Binding-site contacts:
Ligand atom CAS contacts residue PHE94 of chain 2.A at 3.5 Å (hydrophobic).
Ligand atom NAN contacts residue LEU90 of chain 2.A at 3.4 Å.
Ligand atom CAF contacts residue CYS213 of chain 2.A at 3.5 Å (hydrophobic).
Ligand atom CAJ contacts residue ILE49 of chain 2.A at 3.6 Å (hydrophobic).
Ligand atom CAS contacts residue ALA53 of chain 2.A at 3.6 Å (hydrophobic).
Ligand atom CAV contacts residue PHE94 of chain 2.A at 3.5 Å (hydrophobic).
Ligand atom CAU contacts residue PHE94 of chain 2.A at 3.5 Å (hydrophobic).
Ligand atom CAC contacts residue HIS216 of chain 2.A at 3.6 Å.
Ligand atom OBA contacts residue LEU107 of chain 2.A at 3.4 Å.
Ligand atom OAZ contacts residue ALA108 of chain 2.A at 3.8 Å.
Ligand atom NAL contacts residue PHE94 of chain 2.A at 3.8 Å.
Ligand atom CAB contacts residue ALA53 of chain 2.A at 3.8 Å (hydrophobic).
Ligand atom NAN contacts residue ALA53 of chain 2.A at 3.5 Å.
Ligand atom CAJ contacts residue PHE94 of chain 2.A at 3.8 Å (hydrophobic).
Ligand atom CAY contacts residue ARG97 of chain 2.A at 3.4 Å.
Ligand atom CAF contacts residue ILE49 of chain 2.A at 3.5 Å (hydrophobic).
Ligand atom CAI contacts residue ILE49 of chain 2.A at 3.8 Å (hydrophobic).
Ligand atom NAM contacts residue ASN87 of chain 2.A at 3.8 Å.
Ligand atom OAZ contacts residue GLN56 of chain 2.A at 3.3 Å.
Ligand atom CAG contacts residue CYS213 of chain 2.A at 3.7 Å (hydrophobic).
Ligand atom CAY contacts residue ALA108 of chain 2.A at 3.8 Å (hydrophobic).
Ligand atom CAW contacts residue PHE94 of chain 2.A at 3.4 Å (hydrophobic).
Ligand atom CAI contacts residue CYS213 of chain 2.A at 3.8 Å (hydrophobic).
Ligand atom CAX contacts residue PHE94 of chain 2.A at 3.4 Å (hydrophobic).
Ligand atom OAZ contacts residue PHE94 of chain 2.A at 3.7 Å.
Ligand atom OBA contacts residue ALA108 of chain 2.A at 2.8 Å (h-bond).
Ligand atom CAH contacts residue ILE126 of chain 2.A at 3.7 Å (hydrophobic).
Ligand atom CAU contacts residue ILE49 of chain 2.A at 3.7 Å (hydrophobic).
Ligand atom CAR contacts residue PHE94 of chain 2.A at 3.4 Å (hydrophobic).
Ligand atom CAG contacts residue ILE49 of chain 2.A at 3.4 Å (hydrophobic).
Ligand atom CAK contacts residue ILE49 of chain 2.A at 3.4 Å (hydrophobic).
Ligand atom CAY contacts residue PHE94 of chain 2.A at 3.6 Å (hydrophobic).
Ligand atom CAE contacts residue ILE49 of chain 2.A at 3.8 Å (hydrophobic).
Ligand atom CAE contacts residue CYS213 of chain 2.A at 3.6 Å (hydrophobic).
Ligand atom OAZ contacts residue ARG97 of chain 2.A at 2.9 Å (salt-bridge).
Ligand atom NAM contacts residue ALA53 of chain 2.A at 3.8 Å.
Ligand atom OBA contacts residue ARG97 of chain 2.A at 3.0 Å (salt-bridge).
Ligand atom OBA contacts residue ALA52 of chain 2.A at 3.6 Å.
Ligand atom CAB contacts residue LEU217 of chain 2.A at 3.8 Å (hydrophobic).
Ligand atom CAC contacts residue PHE220 of chain 2.A at 3.8 Å (hydrophobic).

Sequence of chain 2.A:
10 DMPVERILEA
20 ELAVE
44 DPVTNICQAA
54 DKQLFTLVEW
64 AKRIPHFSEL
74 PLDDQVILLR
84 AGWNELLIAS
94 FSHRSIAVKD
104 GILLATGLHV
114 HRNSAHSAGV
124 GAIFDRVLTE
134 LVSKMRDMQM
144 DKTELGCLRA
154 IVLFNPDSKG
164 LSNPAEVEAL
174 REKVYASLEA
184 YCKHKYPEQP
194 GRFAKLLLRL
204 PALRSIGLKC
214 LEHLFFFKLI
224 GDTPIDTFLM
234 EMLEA

This small molecule binds to this protein.
Small molecule (SMILES): Cc1cc2c(cc1-n1nnc3cc(C(=O)O)ccc31)C(C)(C)CCC2(C)C